Binding-site contacts:
Ligand atom C4 contacts residue ASN92 of chain 1.A at 4.2 Å.
Ligand atom N2 contacts residue ASN92 of chain 1.A at 2.9 Å (h-bond).
Ligand atom O7 contacts residue ASN92 of chain 1.A at 3.0 Å (h-bond).
Ligand atom C5 contacts residue LYS28 of chain 1.A at 4.2 Å.
Ligand atom C3 contacts residue ASN92 of chain 1.A at 3.8 Å.
Ligand atom C2 contacts residue ASN92 of chain 1.A at 2.5 Å.
Ligand atom O5 contacts residue LYS28 of chain 1.A at 3.3 Å (salt-bridge).
Ligand atom C7 contacts residue ASN92 of chain 1.A at 3.1 Å.
Ligand atom C1 contacts residue LYS28 of chain 1.A at 4.2 Å.
Ligand atom C1 contacts residue ASN92 of chain 1.A at 1.4 Å.
Ligand atom C6 contacts residue LYS28 of chain 1.A at 3.9 Å.
Ligand atom C5 contacts residue ASN92 of chain 1.A at 3.7 Å.
Ligand atom O5 contacts residue ASN92 of chain 1.A at 2.4 Å (h-bond).
Ligand atom C8 contacts residue ASN92 of chain 1.A at 3.2 Å.

Sequence of chain 1.A:
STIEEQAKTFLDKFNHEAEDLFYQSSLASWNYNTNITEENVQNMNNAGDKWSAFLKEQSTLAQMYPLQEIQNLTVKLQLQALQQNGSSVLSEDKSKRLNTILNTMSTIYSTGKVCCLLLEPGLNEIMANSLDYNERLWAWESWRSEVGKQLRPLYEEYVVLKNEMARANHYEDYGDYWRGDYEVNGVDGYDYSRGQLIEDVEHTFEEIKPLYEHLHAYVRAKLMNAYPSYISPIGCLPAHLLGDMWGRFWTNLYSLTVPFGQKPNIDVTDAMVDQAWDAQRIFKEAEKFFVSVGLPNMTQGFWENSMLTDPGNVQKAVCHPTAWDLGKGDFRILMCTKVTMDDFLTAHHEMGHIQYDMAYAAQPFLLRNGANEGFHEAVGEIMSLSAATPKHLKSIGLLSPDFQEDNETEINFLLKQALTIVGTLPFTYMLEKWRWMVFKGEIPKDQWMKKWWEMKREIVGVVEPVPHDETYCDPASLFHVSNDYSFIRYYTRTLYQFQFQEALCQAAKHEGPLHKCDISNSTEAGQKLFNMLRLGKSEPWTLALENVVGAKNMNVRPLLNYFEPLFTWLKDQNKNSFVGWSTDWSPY

A small-molecule ligand and the protein it binds are described below.
Small molecule (SMILES): CC(=O)N[C@@H]1[C@@H](O)[C@H](O)[C@@H](CO)O[C@H]1O